Binding-site contacts:
Ligand atom O5 contacts residue ASN1162 of chain 1.C at 2.4 Å (h-bond).
Ligand atom N2 contacts residue ASN1162 of chain 1.C at 3.0 Å (h-bond).
Ligand atom C3 contacts residue ASN1162 of chain 1.C at 3.9 Å.
Ligand atom C8 contacts residue ASN1162 of chain 1.C at 4.4 Å.
Ligand atom O7 contacts residue ASN1162 of chain 1.C at 3.6 Å (h-bond).
Ligand atom C5 contacts residue ASN1162 of chain 1.C at 3.7 Å.
Ligand atom C7 contacts residue ASN1162 of chain 1.C at 3.4 Å.
Ligand atom C2 contacts residue ASN1162 of chain 1.C at 2.6 Å.
Ligand atom C1 contacts residue ASN1162 of chain 1.C at 1.5 Å.
Ligand atom C4 contacts residue ASN1162 of chain 1.C at 4.3 Å.

The protein below binds the small molecule below.
Small molecule (SMILES): CC(=O)N[C@@H]1[C@@H](O)[C@H](O)[C@@H](CO)O[C@H]1O

Sequence of chain 1.C:
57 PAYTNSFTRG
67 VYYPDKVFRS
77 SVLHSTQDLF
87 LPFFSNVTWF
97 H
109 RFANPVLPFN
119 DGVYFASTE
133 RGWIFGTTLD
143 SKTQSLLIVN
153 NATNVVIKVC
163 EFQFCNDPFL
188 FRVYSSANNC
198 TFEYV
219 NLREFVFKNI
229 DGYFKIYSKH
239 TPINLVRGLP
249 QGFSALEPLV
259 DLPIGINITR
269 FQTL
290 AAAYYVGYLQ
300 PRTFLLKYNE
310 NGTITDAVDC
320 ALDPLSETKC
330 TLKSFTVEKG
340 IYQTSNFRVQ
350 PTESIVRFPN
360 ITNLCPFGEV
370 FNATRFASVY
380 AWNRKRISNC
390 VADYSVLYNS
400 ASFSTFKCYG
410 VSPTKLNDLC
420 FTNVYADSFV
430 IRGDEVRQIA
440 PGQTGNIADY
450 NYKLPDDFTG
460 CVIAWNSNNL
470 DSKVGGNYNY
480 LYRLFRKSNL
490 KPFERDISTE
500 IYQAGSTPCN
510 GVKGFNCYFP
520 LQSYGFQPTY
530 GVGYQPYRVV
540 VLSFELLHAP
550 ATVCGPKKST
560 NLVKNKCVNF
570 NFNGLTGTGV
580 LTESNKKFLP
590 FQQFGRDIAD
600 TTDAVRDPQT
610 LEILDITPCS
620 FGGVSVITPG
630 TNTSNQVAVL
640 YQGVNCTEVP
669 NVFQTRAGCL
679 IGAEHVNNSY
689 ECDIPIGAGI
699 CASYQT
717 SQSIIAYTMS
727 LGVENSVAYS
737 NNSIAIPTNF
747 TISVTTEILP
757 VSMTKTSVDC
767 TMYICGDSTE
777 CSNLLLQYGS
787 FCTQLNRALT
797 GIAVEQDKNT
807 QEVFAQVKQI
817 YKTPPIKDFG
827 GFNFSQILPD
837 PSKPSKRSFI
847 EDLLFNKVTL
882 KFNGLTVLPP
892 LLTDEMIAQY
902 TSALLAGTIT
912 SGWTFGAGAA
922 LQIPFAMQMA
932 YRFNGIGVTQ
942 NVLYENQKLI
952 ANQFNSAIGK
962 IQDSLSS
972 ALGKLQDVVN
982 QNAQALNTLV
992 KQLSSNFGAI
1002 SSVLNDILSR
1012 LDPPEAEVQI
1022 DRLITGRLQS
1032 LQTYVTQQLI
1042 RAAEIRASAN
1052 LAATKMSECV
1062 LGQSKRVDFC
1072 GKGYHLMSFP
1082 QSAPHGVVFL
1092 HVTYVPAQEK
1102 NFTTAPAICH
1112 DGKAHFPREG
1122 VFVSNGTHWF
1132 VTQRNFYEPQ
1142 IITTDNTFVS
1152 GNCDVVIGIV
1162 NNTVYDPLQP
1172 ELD